Binding-site contacts:
Ligand atom O5 contacts residue ALA704 of chain 1.B at 4.2 Å.
Ligand atom O6 contacts residue NAG1 of chain 1.XA at 4.5 Å.
Ligand atom C1 contacts residue GLN893 of chain 1.C at 4.0 Å.
Ligand atom C5 contacts residue ASN1072 of chain 1.B at 3.7 Å.
Ligand atom C4 contacts residue ASN1072 of chain 1.B at 4.2 Å.
Ligand atom C3 contacts residue ASN1072 of chain 1.B at 3.8 Å.
Ligand atom C7 contacts residue GLU1070 of chain 1.B at 4.3 Å.
Ligand atom C3 contacts residue NAG1 of chain 1.XA at 3.5 Å.
Ligand atom C6 contacts residue ALA704 of chain 1.B at 3.7 Å (hydrophobic).
Ligand atom O6 contacts residue ALA704 of chain 1.B at 3.9 Å.
Ligand atom O5 contacts residue ASN1072 of chain 1.B at 2.4 Å (h-bond).
Ligand atom C3 contacts residue ALA704 of chain 1.B at 4.3 Å (hydrophobic).
Ligand atom C4 contacts residue NAG1 of chain 1.XA at 2.4 Å.
Ligand atom O5 contacts residue NAG1 of chain 1.XA at 4.5 Å.
Ligand atom C1 contacts residue ASN1072 of chain 1.B at 1.4 Å.
Ligand atom C4 contacts residue ALA704 of chain 1.B at 3.8 Å (hydrophobic).
Ligand atom C8 contacts residue LYS1071 of chain 1.B at 4.2 Å.
Ligand atom C7 contacts residue ASN1072 of chain 1.B at 3.5 Å.
Ligand atom O3 contacts residue NAG1 of chain 1.XA at 3.1 Å (h-bond).
Ligand atom C6 contacts residue NAG1 of chain 1.XA at 3.2 Å.
Ligand atom C8 contacts residue GLU1070 of chain 1.B at 2.9 Å.
Ligand atom C5 contacts residue ALA704 of chain 1.B at 3.2 Å (hydrophobic).
Ligand atom O4 contacts residue NAG1 of chain 1.XA at 1.6 Å.
Ligand atom N2 contacts residue ASN1072 of chain 1.B at 2.8 Å (h-bond).
Ligand atom C2 contacts residue ASN1072 of chain 1.B at 2.5 Å.
Ligand atom O7 contacts residue ASN1072 of chain 1.B at 3.8 Å.
Ligand atom O4 contacts residue ALA704 of chain 1.B at 3.5 Å.
Ligand atom C5 contacts residue NAG1 of chain 1.XA at 3.4 Å.

This small molecule binds to this protein.
Small molecule (SMILES): CC(=O)N[C@@H]1[C@@H](O)[C@H](O)[C@@H](CO)O[C@H]1O

Sequence of chain 1.B:
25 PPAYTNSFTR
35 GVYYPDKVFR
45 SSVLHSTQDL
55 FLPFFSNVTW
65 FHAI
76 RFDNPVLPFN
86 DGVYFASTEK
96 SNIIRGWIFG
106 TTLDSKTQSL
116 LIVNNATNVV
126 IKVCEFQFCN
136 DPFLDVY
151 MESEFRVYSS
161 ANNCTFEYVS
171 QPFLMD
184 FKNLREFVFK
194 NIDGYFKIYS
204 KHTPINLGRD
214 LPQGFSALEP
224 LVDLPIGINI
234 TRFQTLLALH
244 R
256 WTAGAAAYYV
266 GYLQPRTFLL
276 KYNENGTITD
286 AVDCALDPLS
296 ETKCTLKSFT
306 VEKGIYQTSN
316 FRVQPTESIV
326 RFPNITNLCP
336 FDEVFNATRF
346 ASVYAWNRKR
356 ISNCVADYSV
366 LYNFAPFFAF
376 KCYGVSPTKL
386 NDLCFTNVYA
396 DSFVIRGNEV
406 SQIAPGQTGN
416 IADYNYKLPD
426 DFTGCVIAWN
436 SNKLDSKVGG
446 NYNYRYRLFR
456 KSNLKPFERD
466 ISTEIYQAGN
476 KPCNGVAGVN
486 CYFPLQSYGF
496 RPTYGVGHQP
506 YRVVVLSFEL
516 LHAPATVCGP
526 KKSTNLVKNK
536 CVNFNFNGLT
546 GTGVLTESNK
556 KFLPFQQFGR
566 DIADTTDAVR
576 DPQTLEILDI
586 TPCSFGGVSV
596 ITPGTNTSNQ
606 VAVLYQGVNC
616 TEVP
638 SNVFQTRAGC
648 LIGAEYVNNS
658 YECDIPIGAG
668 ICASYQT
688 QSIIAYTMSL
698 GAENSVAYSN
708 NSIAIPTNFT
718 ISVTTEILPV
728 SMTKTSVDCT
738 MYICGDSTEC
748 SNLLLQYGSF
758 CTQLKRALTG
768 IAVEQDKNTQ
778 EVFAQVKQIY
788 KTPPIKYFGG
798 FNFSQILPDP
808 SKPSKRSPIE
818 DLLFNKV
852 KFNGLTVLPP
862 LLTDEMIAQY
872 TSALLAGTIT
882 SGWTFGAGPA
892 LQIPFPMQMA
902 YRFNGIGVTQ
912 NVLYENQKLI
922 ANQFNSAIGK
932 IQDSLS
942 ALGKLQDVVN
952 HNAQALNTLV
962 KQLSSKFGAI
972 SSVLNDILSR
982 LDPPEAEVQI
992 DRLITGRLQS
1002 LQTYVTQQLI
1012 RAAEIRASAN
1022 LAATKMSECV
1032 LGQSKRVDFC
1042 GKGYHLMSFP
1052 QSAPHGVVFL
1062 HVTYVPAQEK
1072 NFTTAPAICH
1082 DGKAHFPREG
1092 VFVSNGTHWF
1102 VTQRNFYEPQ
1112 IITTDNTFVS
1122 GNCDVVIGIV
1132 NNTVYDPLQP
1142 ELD

Sequence of chain 1.C:
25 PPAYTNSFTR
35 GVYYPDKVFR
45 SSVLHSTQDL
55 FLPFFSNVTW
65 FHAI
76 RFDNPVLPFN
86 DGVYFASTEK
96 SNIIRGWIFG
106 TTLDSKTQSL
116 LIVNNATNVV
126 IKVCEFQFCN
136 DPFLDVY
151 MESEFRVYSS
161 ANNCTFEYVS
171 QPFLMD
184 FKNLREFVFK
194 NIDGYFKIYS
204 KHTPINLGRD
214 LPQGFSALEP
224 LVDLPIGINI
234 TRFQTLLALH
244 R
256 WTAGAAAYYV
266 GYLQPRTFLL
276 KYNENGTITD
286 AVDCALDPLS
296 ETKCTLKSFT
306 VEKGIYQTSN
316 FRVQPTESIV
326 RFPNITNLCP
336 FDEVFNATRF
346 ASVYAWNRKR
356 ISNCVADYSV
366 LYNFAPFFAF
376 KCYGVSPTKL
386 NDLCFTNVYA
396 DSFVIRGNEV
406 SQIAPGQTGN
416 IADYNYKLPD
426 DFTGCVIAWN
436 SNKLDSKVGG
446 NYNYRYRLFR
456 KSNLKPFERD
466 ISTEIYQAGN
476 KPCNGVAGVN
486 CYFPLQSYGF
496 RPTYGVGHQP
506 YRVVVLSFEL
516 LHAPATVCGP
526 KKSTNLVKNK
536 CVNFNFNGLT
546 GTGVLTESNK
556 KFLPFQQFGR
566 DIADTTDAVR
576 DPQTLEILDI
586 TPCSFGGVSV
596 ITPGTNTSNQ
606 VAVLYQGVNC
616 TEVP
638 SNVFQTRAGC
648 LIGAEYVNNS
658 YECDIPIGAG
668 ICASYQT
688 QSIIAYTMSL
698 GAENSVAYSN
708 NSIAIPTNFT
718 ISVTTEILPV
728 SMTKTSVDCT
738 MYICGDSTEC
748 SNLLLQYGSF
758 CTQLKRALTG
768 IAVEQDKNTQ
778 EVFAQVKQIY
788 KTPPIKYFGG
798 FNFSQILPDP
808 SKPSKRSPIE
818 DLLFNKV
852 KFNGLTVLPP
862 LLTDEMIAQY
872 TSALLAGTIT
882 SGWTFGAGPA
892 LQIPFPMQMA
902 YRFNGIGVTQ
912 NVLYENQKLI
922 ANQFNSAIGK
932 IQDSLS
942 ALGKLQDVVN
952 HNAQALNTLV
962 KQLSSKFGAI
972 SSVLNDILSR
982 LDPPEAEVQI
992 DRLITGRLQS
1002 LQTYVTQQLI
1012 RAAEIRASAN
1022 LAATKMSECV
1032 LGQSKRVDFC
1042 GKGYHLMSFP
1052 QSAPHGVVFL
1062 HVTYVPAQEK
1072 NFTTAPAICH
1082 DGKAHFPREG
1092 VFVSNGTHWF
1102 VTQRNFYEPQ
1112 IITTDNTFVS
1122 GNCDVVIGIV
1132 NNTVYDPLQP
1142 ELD